Binding-site contacts:
Ligand atom CBB contacts residue LEU54 of chain 1.B at 3.8 Å (hydrophobic).
Ligand atom NAR contacts residue TRP41 of chain 1.B at 3.7 Å.
Ligand atom CAB contacts residue PRO42 of chain 1.B at 4.1 Å (hydrophobic).
Ligand atom NAI contacts residue ASN100 of chain 1.B at 3.6 Å.
Ligand atom CAN contacts residue LEU52 of chain 1.B at 3.9 Å (hydrophobic).
Ligand atom CLB contacts residue MET109 of chain 1.B at 3.8 Å.
Ligand atom CAJ contacts residue ILE106 of chain 1.B at 4.0 Å (hydrophobic).
Ligand atom CAO contacts residue LEU52 of chain 1.B at 3.9 Å (hydrophobic).
Ligand atom CAX contacts residue MET109 of chain 1.B at 4.2 Å (hydrophobic).
Ligand atom CAV contacts residue PRO42 of chain 1.B at 3.8 Å (hydrophobic).
Ligand atom CBB contacts residue ASN100 of chain 1.B at 3.6 Å.
Ligand atom NAI contacts residue CYS96 of chain 1.B at 3.9 Å.
Ligand atom CBB contacts residue TYR99 of chain 1.B at 3.7 Å (hydrophobic).
Ligand atom CAK contacts residue VAL47 of chain 1.B at 4.1 Å (hydrophobic).
Ligand atom CAM contacts residue LEU52 of chain 1.B at 3.5 Å (hydrophobic).
Ligand atom CAO contacts residue TRP41 of chain 1.B at 3.9 Å (hydrophobic).
Ligand atom CAU contacts residue LEU52 of chain 1.B at 3.8 Å (hydrophobic).
Ligand atom CAW contacts residue MET109 of chain 1.B at 4.1 Å (hydrophobic).
Ligand atom CAZ contacts residue ILE106 of chain 1.B at 3.7 Å (hydrophobic).
Ligand atom CAT contacts residue TRP41 of chain 1.B at 4.0 Å (hydrophobic).
Ligand atom CLB contacts residue ASP105 of chain 1.B at 4.0 Å.
Ligand atom CAW contacts residue TRP41 of chain 1.B at 4.1 Å (hydrophobic).
Ligand atom CBC contacts residue PRO42 of chain 1.B at 3.5 Å (hydrophobic).
Ligand atom CAP contacts residue ILE106 of chain 1.B at 3.8 Å (hydrophobic).
Ligand atom CAK contacts residue PRO42 of chain 1.B at 3.5 Å (hydrophobic).
Ligand atom CAT contacts residue LEU52 of chain 1.B at 4.1 Å (hydrophobic).
Ligand atom CAK contacts residue LEU52 of chain 1.B at 4.0 Å (hydrophobic).
Ligand atom CAQ contacts residue TRP41 of chain 1.B at 3.7 Å (hydrophobic).
Ligand atom CAW contacts residue ILE106 of chain 1.B at 3.8 Å (hydrophobic).
Ligand atom CAL contacts residue PRO42 of chain 1.B at 3.7 Å (hydrophobic).
Ligand atom CAY contacts residue ILE106 of chain 1.B at 3.9 Å (hydrophobic).
Ligand atom CAW contacts residue PRO42 of chain 1.B at 4.0 Å (hydrophobic).
Ligand atom CAV contacts residue ILE106 of chain 1.B at 3.5 Å (hydrophobic).
Ligand atom CAX contacts residue ILE106 of chain 1.B at 4.1 Å (hydrophobic).
Ligand atom NAH contacts residue ASN100 of chain 1.B at 3.1 Å (h-bond).
Ligand atom CAS contacts residue TRP41 of chain 1.B at 3.9 Å (hydrophobic).
Ligand atom CAU contacts residue TRP41 of chain 1.B at 4.0 Å (hydrophobic).
Ligand atom CAL contacts residue LEU52 of chain 1.B at 3.6 Å (hydrophobic).
Ligand atom CBC contacts residue PHE43 of chain 1.B at 3.7 Å (hydrophobic).
Ligand atom NAI contacts residue ILE106 of chain 1.B at 4.2 Å.

A small-molecule ligand and the protein it binds are described below.
Small molecule (SMILES): Cc1nnc2n1-c1ccc(-c3ccc(N)nc3)cc1N(c1ccc(Cl)cc1)C[C@H]2C

Sequence of chain 1.B:
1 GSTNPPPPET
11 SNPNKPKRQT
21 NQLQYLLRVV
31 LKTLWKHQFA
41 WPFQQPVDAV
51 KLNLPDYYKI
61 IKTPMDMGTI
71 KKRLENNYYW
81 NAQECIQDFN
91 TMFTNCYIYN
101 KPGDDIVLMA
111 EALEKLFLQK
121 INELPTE